Binding-site contacts:
Ligand atom C37 contacts residue THR227 of chain 2.A at 3.3 Å.
Ligand atom C32 contacts residue VAL36 of chain 2.A at 3.7 Å (hydrophobic).
Ligand atom O12 contacts residue SER84 of chain 2.A at 2.9 Å (h-bond).
Ligand atom N14 contacts residue ASP38 of chain 2.A at 2.7 Å (salt-bridge).
Ligand atom C27 contacts residue GLY40 of chain 2.A at 3.5 Å.
Ligand atom O30 contacts residue TYR20 of chain 2.A at 3.1 Å (h-bond).
Ligand atom C20 contacts residue LEU224 of chain 2.A at 3.7 Å (hydrophobic).
Ligand atom O24 contacts residue GLN19 of chain 2.A at 3.6 Å.
Ligand atom O11 contacts residue SER84 of chain 2.A at 3.6 Å.
Ligand atom C36 contacts residue ALA122 of chain 2.A at 3.7 Å (hydrophobic).
Ligand atom O12 contacts residue TYR83 of chain 2.A at 3.6 Å.
Ligand atom O30 contacts residue GLN19 of chain 2.A at 3.5 Å.
Ligand atom N4 contacts residue ASP226 of chain 2.A at 3.6 Å (salt-bridge).
Ligand atom C32 contacts residue GLY228 of chain 2.A at 3.3 Å.
Ligand atom O30 contacts residue THR18 of chain 2.A at 3.5 Å (h-bond).
Ligand atom N14 contacts residue ASP226 of chain 2.A at 2.8 Å (salt-bridge).
Ligand atom C34 contacts residue VAL127 of chain 2.A at 3.5 Å (hydrophobic).
Ligand atom C20 contacts residue GLY40 of chain 2.A at 3.6 Å.
Ligand atom C10 contacts residue GLY228 of chain 2.A at 3.7 Å.
Ligand atom C36 contacts residue PRO118 of chain 2.A at 3.6 Å (hydrophobic).
Ligand atom C37 contacts residue ALA229 of chain 2.A at 3.4 Å (hydrophobic).
Ligand atom C23 contacts residue GLY40 of chain 2.A at 3.4 Å.
Ligand atom C23 contacts residue ASP38 of chain 2.A at 3.3 Å.
Ligand atom C23 contacts residue ASP226 of chain 2.A at 3.7 Å.
Ligand atom C22 contacts residue ASP226 of chain 2.A at 3.4 Å.
Ligand atom C31 contacts residue GLY228 of chain 2.A at 3.6 Å.
Ligand atom C25 contacts residue LEU224 of chain 2.A at 3.6 Å (hydrophobic).
Ligand atom C33 contacts residue ASP38 of chain 2.A at 3.5 Å.
Ligand atom O11 contacts residue ILE305 of chain 2.A at 3.3 Å.
Ligand atom C22 contacts residue GLY228 of chain 2.A at 3.4 Å.
Ligand atom C22 contacts residue ASP38 of chain 2.A at 3.4 Å.
Ligand atom C31 contacts residue SER230 of chain 2.A at 3.3 Å.
Ligand atom C2 contacts residue THR85 of chain 2.A at 3.7 Å.
Ligand atom C35 contacts residue GLN135 of chain 2.A at 3.3 Å.
Ligand atom C5 contacts residue TYR83 of chain 2.A at 3.7 Å (hydrophobic).
Ligand atom C36 contacts residue LEU121 of chain 2.A at 3.6 Å (hydrophobic).
Ligand atom O15 contacts residue THR85 of chain 2.A at 2.8 Å (h-bond).
Ligand atom C25 contacts residue GLY40 of chain 2.A at 3.2 Å.
Ligand atom C35 contacts residue THR309 of chain 2.A at 3.4 Å.
Ligand atom C31 contacts residue THR18 of chain 2.A at 3.4 Å.

Sequence of chain 2.A:
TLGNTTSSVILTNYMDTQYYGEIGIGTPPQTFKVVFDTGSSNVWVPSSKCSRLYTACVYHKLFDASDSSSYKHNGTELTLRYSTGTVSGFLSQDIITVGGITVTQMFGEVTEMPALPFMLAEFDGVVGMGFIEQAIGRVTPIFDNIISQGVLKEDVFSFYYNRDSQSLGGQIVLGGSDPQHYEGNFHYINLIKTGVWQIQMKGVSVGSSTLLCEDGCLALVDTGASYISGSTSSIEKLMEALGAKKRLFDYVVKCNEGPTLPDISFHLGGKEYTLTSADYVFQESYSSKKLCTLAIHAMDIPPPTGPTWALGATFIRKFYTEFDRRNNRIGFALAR

The protein below binds the small molecule below.
Small molecule (SMILES): COCCCOc1cc(C(=O)N(C[C@@H]2CNC[C@H]2NS(=O)(=O)c2ccc(C)cc2)C(C)C)ccc1OC